Binding-site contacts:
Ligand atom O4 contacts residue THR291 of chain 52.F at 3.3 Å.
Ligand atom O8 contacts residue ARG77 of chain 52.F at 3.9 Å.
Ligand atom C1 contacts residue TYR72 of chain 52.F at 3.8 Å (hydrophobic).
Ligand atom C5 contacts residue ASN93 of chain 52.F at 4.2 Å.
Ligand atom C2 contacts residue GLY78 of chain 52.F at 4.2 Å.
Ligand atom C4 contacts residue TYR72 of chain 52.F at 3.5 Å (hydrophobic).
Ligand atom O6 contacts residue ASN93 of chain 52.F at 2.9 Å (h-bond).
Ligand atom C4 contacts residue VAL296 of chain 52.F at 4.3 Å (hydrophobic).
Ligand atom C7 contacts residue TYR72 of chain 52.F at 4.2 Å (hydrophobic).
Ligand atom O1A contacts residue GLY78 of chain 52.F at 3.7 Å.
Ligand atom O3 contacts residue GLY78 of chain 52.F at 3.7 Å.
Ligand atom O4 contacts residue GLY78 of chain 52.F at 3.1 Å.
Ligand atom C5 contacts residue TYR72 of chain 52.F at 3.6 Å (hydrophobic).
Ligand atom O4 contacts residue TYR72 of chain 52.F at 4.3 Å.
Ligand atom C10 contacts residue TYR72 of chain 52.F at 4.1 Å (hydrophobic).
Ligand atom O3 contacts residue ASN80 of chain 52.F at 4.0 Å.
Ligand atom C6 contacts residue TYR72 of chain 52.F at 3.6 Å (hydrophobic).
Ligand atom O10 contacts residue ASN293 of chain 52.F at 3.5 Å (h-bond).
Ligand atom C6 contacts residue ASN93 of chain 52.F at 3.1 Å.
Ligand atom O4 contacts residue HIS298 of chain 52.F at 3.1 Å (h-bond).
Ligand atom C3 contacts residue GLY78 of chain 52.F at 4.0 Å.
Ligand atom O1B contacts residue ARG77 of chain 52.F at 2.9 Å (salt-bridge).
Ligand atom C4 contacts residue HIS298 of chain 52.F at 4.1 Å.
Ligand atom O1B contacts residue TYR72 of chain 52.F at 4.1 Å.
Ligand atom C3 contacts residue HIS298 of chain 52.F at 4.1 Å.
Ligand atom O8 contacts residue TYR72 of chain 52.F at 4.2 Å.
Ligand atom O10 contacts residue THR291 of chain 52.F at 3.7 Å.
Ligand atom O1A contacts residue ARG77 of chain 52.F at 3.0 Å (salt-bridge).
Ligand atom C1 contacts residue ARG77 of chain 52.F at 3.5 Å.
Ligand atom C4 contacts residue GLY78 of chain 52.F at 3.4 Å.
Ligand atom N5 contacts residue TYR72 of chain 52.F at 3.1 Å (h-bond).
Ligand atom C6 contacts residue THR94 of chain 52.F at 4.2 Å.
Ligand atom C3 contacts residue GLY78 of chain 52.F at 4.2 Å.
Ligand atom C3 contacts residue VAL296 of chain 52.F at 3.5 Å (hydrophobic).
Ligand atom O4 contacts residue ASN80 of chain 52.F at 4.2 Å.
Ligand atom O1A contacts residue TYR72 of chain 52.F at 3.2 Å.
Ligand atom C3 contacts residue ARG77 of chain 52.F at 3.9 Å.
Ligand atom O4 contacts residue ILE79 of chain 52.F at 3.5 Å (h-bond).
Ligand atom C11 contacts residue ASP85 of chain 51.F at 3.7 Å.
Ligand atom O4 contacts residue VAL296 of chain 52.F at 3.8 Å.

Sequence of chain 51.F:
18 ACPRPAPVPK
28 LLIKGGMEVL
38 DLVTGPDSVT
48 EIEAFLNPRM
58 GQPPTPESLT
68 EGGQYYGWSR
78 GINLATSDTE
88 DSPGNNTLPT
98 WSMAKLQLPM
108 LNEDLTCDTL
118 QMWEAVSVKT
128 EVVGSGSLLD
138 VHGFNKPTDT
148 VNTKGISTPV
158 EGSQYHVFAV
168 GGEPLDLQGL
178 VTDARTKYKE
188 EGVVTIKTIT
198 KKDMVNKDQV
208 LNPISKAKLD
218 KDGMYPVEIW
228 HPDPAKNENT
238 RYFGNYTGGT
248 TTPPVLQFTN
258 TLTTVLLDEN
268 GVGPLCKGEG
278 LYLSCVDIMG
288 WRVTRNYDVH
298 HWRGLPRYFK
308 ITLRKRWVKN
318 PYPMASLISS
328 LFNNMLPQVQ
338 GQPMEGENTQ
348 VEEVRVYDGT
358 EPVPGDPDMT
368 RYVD

Sequence of chain 52.F:
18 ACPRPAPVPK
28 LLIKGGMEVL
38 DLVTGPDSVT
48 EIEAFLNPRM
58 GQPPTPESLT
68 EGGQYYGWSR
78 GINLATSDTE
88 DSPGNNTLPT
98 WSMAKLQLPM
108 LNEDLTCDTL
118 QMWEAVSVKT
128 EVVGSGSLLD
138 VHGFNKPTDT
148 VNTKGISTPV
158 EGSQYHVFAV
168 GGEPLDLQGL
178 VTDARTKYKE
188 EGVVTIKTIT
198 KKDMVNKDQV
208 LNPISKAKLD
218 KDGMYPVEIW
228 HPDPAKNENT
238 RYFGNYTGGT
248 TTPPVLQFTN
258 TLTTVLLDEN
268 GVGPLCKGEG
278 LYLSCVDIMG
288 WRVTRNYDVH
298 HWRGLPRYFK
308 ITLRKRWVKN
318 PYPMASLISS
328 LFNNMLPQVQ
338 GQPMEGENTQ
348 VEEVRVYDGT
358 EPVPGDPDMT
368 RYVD

The protein below binds the small molecule below.
Small molecule (SMILES): CC(=O)N[C@H]1[C@H]([C@H](O)[C@H](O)CO)O[C@@](O[C@H]2[C@@H](O)[C@@H](CO)O[C@@H](O[C@H]3[C@H](O)[C@@H](O)[C@H](O)O[C@@H]3CO)[C@@H]2O)(C(=O)O)C[C@@H]1O